A small-molecule ligand and the protein it binds are described below.
Small molecule (SMILES): CC(C)CCC[C@@H](C)[C@H]1CC[C@H]2[C@@H]3CC=C4C[C@@H](O)CC[C@]4(C)[C@H]3CC[C@]12C

Sequence of chain 1.D:
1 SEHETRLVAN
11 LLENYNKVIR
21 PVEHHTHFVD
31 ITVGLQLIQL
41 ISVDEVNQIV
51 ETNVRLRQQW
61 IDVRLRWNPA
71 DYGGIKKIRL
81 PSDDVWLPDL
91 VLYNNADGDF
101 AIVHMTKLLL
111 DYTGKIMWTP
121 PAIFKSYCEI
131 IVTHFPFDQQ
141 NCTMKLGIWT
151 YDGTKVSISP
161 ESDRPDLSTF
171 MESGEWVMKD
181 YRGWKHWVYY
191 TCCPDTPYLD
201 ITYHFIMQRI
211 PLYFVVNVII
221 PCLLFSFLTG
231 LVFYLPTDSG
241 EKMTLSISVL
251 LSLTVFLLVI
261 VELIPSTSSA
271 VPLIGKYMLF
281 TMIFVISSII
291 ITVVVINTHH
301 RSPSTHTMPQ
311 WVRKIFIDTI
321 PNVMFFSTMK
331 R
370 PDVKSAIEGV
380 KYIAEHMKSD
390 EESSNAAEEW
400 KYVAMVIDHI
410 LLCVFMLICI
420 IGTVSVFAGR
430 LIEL

Binding-site contacts:
Ligand atom C12 contacts residue POV1 of chain 1.W at 4.0 Å.
Ligand atom C6 contacts residue PHE316 of chain 1.D at 4.1 Å (hydrophobic).
Ligand atom C7 contacts residue ILE406 of chain 1.D at 3.8 Å (hydrophobic).
Ligand atom O1 contacts residue TRP399 of chain 1.D at 4.2 Å.
Ligand atom C27 contacts residue PHE414 of chain 1.D at 4.3 Å (hydrophobic).
Ligand atom O1 contacts residue PRO309 of chain 1.D at 4.3 Å.
Ligand atom C3 contacts residue ARG301 of chain 1.D at 4.2 Å.
Ligand atom C18 contacts residue VAL294 of chain 1.D at 3.5 Å (hydrophobic).
Ligand atom C27 contacts residue LEU410 of chain 1.D at 4.4 Å (hydrophobic).
Ligand atom C23 contacts residue LEU410 of chain 1.D at 4.2 Å (hydrophobic).
Ligand atom C1 contacts residue POV1 of chain 1.W at 3.4 Å.
Ligand atom C4 contacts residue VAL312 of chain 1.D at 4.3 Å (hydrophobic).
Ligand atom C14 contacts residue ILE406 of chain 1.D at 4.3 Å (hydrophobic).
Ligand atom C4 contacts residue ARG301 of chain 1.D at 3.9 Å.
Ligand atom C4 contacts residue TRP399 of chain 1.D at 4.2 Å (hydrophobic).
Ligand atom C15 contacts residue ILE406 of chain 1.D at 3.7 Å (hydrophobic).
Ligand atom C10 contacts residue POV1 of chain 1.W at 4.0 Å.
Ligand atom C14 contacts residue PHE316 of chain 1.D at 4.3 Å (hydrophobic).
Ligand atom C19 contacts residue THR298 of chain 1.D at 3.6 Å.
Ligand atom C11 contacts residue POV1 of chain 1.W at 3.9 Å.
Ligand atom C25 contacts residue POV1 of chain 1.V at 4.3 Å.
Ligand atom C27 contacts residue ILE291 of chain 1.D at 3.5 Å (hydrophobic).
Ligand atom C22 contacts residue LEU410 of chain 1.D at 4.2 Å (hydrophobic).
Ligand atom C8 contacts residue ILE406 of chain 1.D at 3.9 Å (hydrophobic).
Ligand atom C6 contacts residue ILE406 of chain 1.D at 4.4 Å (hydrophobic).
Ligand atom C6 contacts residue VAL312 of chain 1.D at 4.1 Å (hydrophobic).
Ligand atom C27 contacts residue POV1 of chain 1.V at 3.2 Å.
Ligand atom C11 contacts residue VAL294 of chain 1.D at 4.5 Å (hydrophobic).
Ligand atom C15 contacts residue PHE316 of chain 1.D at 3.4 Å (hydrophobic).
Ligand atom C2 contacts residue POV1 of chain 1.W at 3.1 Å.
Ligand atom C24 contacts residue LEU410 of chain 1.D at 4.2 Å (hydrophobic).
Ligand atom O1 contacts residue ARG301 of chain 1.D at 3.3 Å (salt-bridge).
Ligand atom C3 contacts residue POV1 of chain 1.W at 4.4 Å.
Ligand atom C16 contacts residue ILE406 of chain 1.D at 4.4 Å (hydrophobic).
Ligand atom C19 contacts residue ARG301 of chain 1.D at 4.1 Å.
Ligand atom C19 contacts residue VAL294 of chain 1.D at 4.2 Å (hydrophobic).
Ligand atom C7 contacts residue PHE316 of chain 1.D at 3.4 Å (hydrophobic).
Ligand atom C2 contacts residue ARG301 of chain 1.D at 4.3 Å.
Ligand atom C19 contacts residue POV1 of chain 1.W at 3.3 Å.
Ligand atom C3 contacts residue VAL312 of chain 1.D at 4.4 Å (hydrophobic).